Sequence of chain 3.A:
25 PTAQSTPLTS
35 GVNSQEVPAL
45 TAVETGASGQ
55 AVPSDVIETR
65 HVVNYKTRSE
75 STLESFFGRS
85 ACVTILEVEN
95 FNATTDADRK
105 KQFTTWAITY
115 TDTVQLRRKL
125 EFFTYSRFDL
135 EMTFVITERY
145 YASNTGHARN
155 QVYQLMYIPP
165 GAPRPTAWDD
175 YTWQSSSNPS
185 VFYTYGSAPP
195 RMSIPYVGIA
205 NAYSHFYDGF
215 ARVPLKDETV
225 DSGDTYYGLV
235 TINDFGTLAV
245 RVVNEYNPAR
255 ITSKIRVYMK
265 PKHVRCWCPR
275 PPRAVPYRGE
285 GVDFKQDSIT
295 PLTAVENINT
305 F

Sequence of chain 2.A:
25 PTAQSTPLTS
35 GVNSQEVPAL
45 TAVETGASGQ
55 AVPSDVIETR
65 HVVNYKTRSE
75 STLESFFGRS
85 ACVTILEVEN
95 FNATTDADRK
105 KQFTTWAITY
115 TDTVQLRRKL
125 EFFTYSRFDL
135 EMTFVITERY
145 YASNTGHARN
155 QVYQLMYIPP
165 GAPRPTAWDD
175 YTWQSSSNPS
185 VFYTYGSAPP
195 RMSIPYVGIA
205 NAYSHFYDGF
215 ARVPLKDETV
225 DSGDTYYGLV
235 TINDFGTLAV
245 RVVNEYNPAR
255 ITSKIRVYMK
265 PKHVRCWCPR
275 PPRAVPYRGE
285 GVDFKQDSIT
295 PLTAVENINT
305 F

The protein below binds the small molecule below.
Small molecule (SMILES): CC(=O)N[C@H]1[C@H]([C@H](O)[C@H](O)CO)O[C@@](O)(C(=O)O)C[C@@H]1O

Binding-site contacts:
Ligand atom C4 contacts residue PRO252 of chain 2.A at 4.3 Å (hydrophobic).
Ligand atom C5 contacts residue TYR250 of chain 2.A at 4.3 Å (hydrophobic).
Ligand atom N5 contacts residue TYR250 of chain 2.A at 3.8 Å.
Ligand atom C10 contacts residue TYR250 of chain 2.A at 2.8 Å (hydrophobic).
Ligand atom C6 contacts residue ALA146 of chain 3.A at 4.3 Å (hydrophobic).
Ligand atom O1B contacts residue PRO252 of chain 2.A at 3.4 Å.
Ligand atom O1B contacts residue ALA146 of chain 3.A at 4.3 Å.
Ligand atom C1 contacts residue ALA146 of chain 3.A at 4.0 Å (hydrophobic).
Ligand atom C10 contacts residue TYR145 of chain 3.A at 3.6 Å (hydrophobic).
Ligand atom O1B contacts residue SER147 of chain 3.A at 2.7 Å (h-bond).
Ligand atom C11 contacts residue TYR250 of chain 2.A at 3.0 Å (hydrophobic).
Ligand atom C5 contacts residue TYR145 of chain 3.A at 3.3 Å (hydrophobic).
Ligand atom C1 contacts residue PRO252 of chain 2.A at 4.1 Å (hydrophobic).
Ligand atom O10 contacts residue ASN96 of chain 2.A at 4.2 Å.
Ligand atom C4 contacts residue TYR145 of chain 3.A at 3.6 Å (hydrophobic).
Ligand atom C11 contacts residue ARG143 of chain 3.A at 3.9 Å.
Ligand atom N5 contacts residue TYR145 of chain 3.A at 2.6 Å (h-bond).
Ligand atom C6 contacts residue TYR145 of chain 3.A at 3.4 Å (hydrophobic).
Ligand atom C8 contacts residue ALA146 of chain 3.A at 4.4 Å (hydrophobic).
Ligand atom O4 contacts residue PRO252 of chain 2.A at 4.0 Å.
Ligand atom C7 contacts residue TYR145 of chain 3.A at 3.9 Å (hydrophobic).
Ligand atom C3 contacts residue PRO252 of chain 2.A at 4.4 Å (hydrophobic).
Ligand atom O4 contacts residue TYR145 of chain 3.A at 4.2 Å.
Ligand atom C11 contacts residue TYR145 of chain 3.A at 3.7 Å (hydrophobic).
Ligand atom O1A contacts residue SER147 of chain 3.A at 3.1 Å (h-bond).
Ligand atom C8 contacts residue TYR145 of chain 3.A at 4.2 Å (hydrophobic).
Ligand atom O4 contacts residue TYR250 of chain 2.A at 3.0 Å.
Ligand atom O8 contacts residue TYR145 of chain 3.A at 4.2 Å.
Ligand atom O10 contacts residue TYR250 of chain 2.A at 2.2 Å (h-bond).
Ligand atom C1 contacts residue SER147 of chain 3.A at 3.6 Å.
Ligand atom O4 contacts residue ASN251 of chain 2.A at 4.3 Å.
Ligand atom O1A contacts residue ALA146 of chain 3.A at 3.2 Å.
Ligand atom C4 contacts residue TYR250 of chain 2.A at 4.2 Å (hydrophobic).
Ligand atom C9 contacts residue ALA146 of chain 3.A at 4.4 Å (hydrophobic).
Ligand atom O9 contacts residue ALA146 of chain 3.A at 3.3 Å.